This protein binds this small molecule.
Small molecule (SMILES): N[C@@H](Cc1c[nH]c[nH+]1)C(=O)O

Binding-site contacts:
Ligand atom N contacts residue LEU198 of chain 1.B at 3.8 Å.
Ligand atom C contacts residue HIS200 of chain 1.B at 4.2 Å.
Ligand atom CA contacts residue LEU198 of chain 1.B at 3.8 Å (hydrophobic).
Ligand atom NE2 contacts residue ALA135 of chain 1.B at 3.3 Å.
Ligand atom O contacts residue HIS200 of chain 1.B at 3.5 Å (h-bond).
Ligand atom ND1 contacts residue LEU198 of chain 1.B at 4.2 Å.
Ligand atom CG contacts residue LEU198 of chain 1.B at 4.0 Å (hydrophobic).
Ligand atom CE1 contacts residue ALA135 of chain 1.B at 4.5 Å (hydrophobic).
Ligand atom OXT contacts residue LEU198 of chain 1.B at 4.1 Å.
Ligand atom N contacts residue HIS94 of chain 1.B at 3.9 Å.
Ligand atom O contacts residue HIS67 of chain 1.B at 4.4 Å.
Ligand atom NE2 contacts residue LEU131 of chain 1.B at 4.1 Å.
Ligand atom CG contacts residue PHE91 of chain 1.B at 4.4 Å (hydrophobic).
Ligand atom O contacts residue GLN92 of chain 1.B at 3.9 Å.
Ligand atom CB contacts residue PHE91 of chain 1.B at 4.0 Å (hydrophobic).
Ligand atom OXT contacts residue HIS200 of chain 1.B at 4.0 Å.
Ligand atom CB contacts residue LEU141 of chain 1.B at 3.8 Å (hydrophobic).
Ligand atom CD2 contacts residue LEU141 of chain 1.B at 4.0 Å (hydrophobic).
Ligand atom CA contacts residue PHE91 of chain 1.B at 4.2 Å (hydrophobic).
Ligand atom N contacts residue ALA121 of chain 1.B at 3.9 Å.
Ligand atom O contacts residue HIS94 of chain 1.B at 3.7 Å.
Ligand atom CD2 contacts residue LEU131 of chain 1.B at 3.7 Å (hydrophobic).
Ligand atom CD2 contacts residue PHE91 of chain 1.B at 4.5 Å (hydrophobic).
Ligand atom CD2 contacts residue ALA135 of chain 1.B at 3.4 Å (hydrophobic).
Ligand atom N contacts residue PHE91 of chain 1.B at 4.3 Å.
Ligand atom CA contacts residue GLN92 of chain 1.B at 4.3 Å.
Ligand atom N contacts residue GLN92 of chain 1.B at 4.2 Å.
Ligand atom CB contacts residue LEU198 of chain 1.B at 3.2 Å (hydrophobic).
Ligand atom CG contacts residue LEU141 of chain 1.B at 4.2 Å (hydrophobic).
Ligand atom C contacts residue LEU198 of chain 1.B at 3.8 Å (hydrophobic).

Sequence of chain 1.B:
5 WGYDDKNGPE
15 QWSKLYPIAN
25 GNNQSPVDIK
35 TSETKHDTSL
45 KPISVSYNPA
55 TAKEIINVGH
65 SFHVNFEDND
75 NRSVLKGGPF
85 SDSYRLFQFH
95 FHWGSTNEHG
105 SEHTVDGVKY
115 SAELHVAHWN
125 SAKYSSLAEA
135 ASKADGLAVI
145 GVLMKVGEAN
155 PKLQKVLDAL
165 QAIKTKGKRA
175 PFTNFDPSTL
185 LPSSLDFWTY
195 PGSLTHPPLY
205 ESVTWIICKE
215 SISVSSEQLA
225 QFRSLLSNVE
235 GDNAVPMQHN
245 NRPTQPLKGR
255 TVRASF